Sequence of chain 1.A:
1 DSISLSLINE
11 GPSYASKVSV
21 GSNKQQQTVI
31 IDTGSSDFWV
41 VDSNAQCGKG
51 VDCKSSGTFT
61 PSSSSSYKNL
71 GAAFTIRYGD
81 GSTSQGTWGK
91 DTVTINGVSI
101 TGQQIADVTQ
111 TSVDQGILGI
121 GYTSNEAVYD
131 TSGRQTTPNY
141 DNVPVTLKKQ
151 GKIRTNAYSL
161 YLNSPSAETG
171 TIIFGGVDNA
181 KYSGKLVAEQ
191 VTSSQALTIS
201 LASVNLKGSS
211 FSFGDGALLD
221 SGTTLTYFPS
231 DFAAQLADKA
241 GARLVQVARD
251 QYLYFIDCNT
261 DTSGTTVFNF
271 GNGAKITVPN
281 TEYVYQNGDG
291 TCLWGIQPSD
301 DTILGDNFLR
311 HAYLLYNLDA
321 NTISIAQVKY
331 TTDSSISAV

The protein below binds the small molecule below.
Small molecule (SMILES): CC(C)[C@H](NC(=O)OC(C)(C)C)C(=O)N[C@H](C(=O)N[C@@H](Cc1ccccc1)[C@@H](O)CC(=O)N[C@@H](C)C(=O)N[C@@H](Cc1ccccc1)[C@@H](O)CC(N)=O)C(C)C

Binding-site contacts:
Ligand atom CE2 contacts residue SER82 of chain 1.A at 3.4 Å.
Ligand atom OH contacts residue GLY222 of chain 1.A at 3.6 Å (h-bond).
Ligand atom CA contacts residue ASP80 of chain 1.A at 3.3 Å.
Ligand atom CE2 contacts residue ASP80 of chain 1.A at 3.6 Å.
Ligand atom O contacts residue ASP80 of chain 1.A at 3.2 Å (salt-bridge).
Ligand atom CH contacts residue ASP220 of chain 1.A at 3.4 Å.
Ligand atom O contacts residue THR223 of chain 1.A at 3.3 Å.
Ligand atom CZ contacts residue ILE303 of chain 1.A at 3.6 Å (hydrophobic).
Ligand atom O contacts residue PGE1 of chain 1.L at 3.1 Å (h-bond).
Ligand atom C2 contacts residue TYR285 of chain 1.A at 3.5 Å (hydrophobic).
Ligand atom CE1 contacts residue ILE30 of chain 1.A at 3.6 Å (hydrophobic).
Ligand atom O contacts residue GLY79 of chain 1.A at 3.2 Å (h-bond).
Ligand atom O contacts residue GLY79 of chain 1.A at 2.5 Å (h-bond).
Ligand atom N contacts residue ASP80 of chain 1.A at 3.1 Å (salt-bridge).
Ligand atom CG2 contacts residue THR224 of chain 1.A at 3.4 Å.
Ligand atom O contacts residue TYR78 of chain 1.A at 3.4 Å.
Ligand atom C contacts residue PGE1 of chain 1.L at 3.4 Å.
Ligand atom O contacts residue TYR78 of chain 1.A at 3.1 Å.
Ligand atom CH contacts residue ASP32 of chain 1.A at 3.3 Å.
Ligand atom N contacts residue PGE1 of chain 1.L at 3.1 Å (h-bond).
Ligand atom CB contacts residue ASP80 of chain 1.A at 3.4 Å.
Ligand atom N contacts residue GLY222 of chain 1.A at 2.9 Å (h-bond).
Ligand atom CM contacts residue PGE1 of chain 1.L at 3.6 Å.
Ligand atom OH contacts residue ASP220 of chain 1.A at 2.4 Å (salt-bridge).
Ligand atom N contacts residue THR224 of chain 1.A at 2.9 Å (h-bond).
Ligand atom CB contacts residue ASP32 of chain 1.A at 3.3 Å.
Ligand atom CM contacts residue ASP220 of chain 1.A at 3.4 Å.
Ligand atom OH contacts residue ASP32 of chain 1.A at 2.5 Å (salt-bridge).
Ligand atom CG1 contacts residue THR223 of chain 1.A at 3.4 Å.
Ligand atom CD2 contacts residue TYR78 of chain 1.A at 3.5 Å (hydrophobic).
Ligand atom O contacts residue ASN125 of chain 1.A at 3.1 Å (h-bond).
Ligand atom CD1 contacts residue GLY222 of chain 1.A at 3.5 Å.
Ligand atom O2 contacts residue THR224 of chain 1.A at 3.4 Å (h-bond).
Ligand atom CG2 contacts residue SER13 of chain 1.A at 3.5 Å.
Ligand atom N contacts residue GLN195 of chain 1.A at 3.5 Å (h-bond).
Ligand atom O contacts residue THR224 of chain 1.A at 3.0 Å (h-bond).
Ligand atom CB contacts residue GLY222 of chain 1.A at 3.4 Å.
Ligand atom O contacts residue GLY34 of chain 1.A at 3.5 Å (h-bond).
Ligand atom CG2 contacts residue TYR227 of chain 1.A at 3.6 Å (hydrophobic).
Ligand atom N contacts residue GLY34 of chain 1.A at 2.8 Å (h-bond).